Sequence of chain 1.YA:
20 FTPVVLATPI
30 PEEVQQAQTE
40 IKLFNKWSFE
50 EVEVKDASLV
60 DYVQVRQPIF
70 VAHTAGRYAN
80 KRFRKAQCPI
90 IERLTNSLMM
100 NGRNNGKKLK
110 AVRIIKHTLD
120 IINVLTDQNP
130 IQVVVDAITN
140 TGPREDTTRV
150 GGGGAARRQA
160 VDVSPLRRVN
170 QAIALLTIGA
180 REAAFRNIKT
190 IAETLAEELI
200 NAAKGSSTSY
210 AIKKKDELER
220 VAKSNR

Binding-site contacts:
Ligand atom OP1 contacts residue LEU137 of chain 1.HB at 4.5 Å.
Ligand atom C4' contacts residue GLY152 of chain 1.YA at 4.0 Å.
Ligand atom C5' contacts residue GLY152 of chain 1.YA at 3.5 Å.
Ligand atom N7 contacts residue GLY153 of chain 1.YA at 3.5 Å (h-bond).
Ligand atom O4' contacts residue GLY153 of chain 1.YA at 4.4 Å.
Ligand atom N7 contacts residue ALA154 of chain 1.YA at 4.3 Å.
Ligand atom C1' contacts residue GLY152 of chain 1.YA at 4.4 Å.
Ligand atom C8 contacts residue GLY153 of chain 1.YA at 3.4 Å.
Ligand atom N9 contacts residue GLY153 of chain 1.YA at 4.3 Å.
Ligand atom C8 contacts residue GLY152 of chain 1.YA at 3.5 Å.
Ligand atom N7 contacts residue GLY152 of chain 1.YA at 4.5 Å.
Ligand atom OP1 contacts residue GLY152 of chain 1.YA at 3.9 Å.
Ligand atom P contacts residue GLY152 of chain 1.YA at 3.7 Å.
Ligand atom O4' contacts residue GLY152 of chain 1.YA at 3.3 Å (h-bond).
Ligand atom N9 contacts residue GLY152 of chain 1.YA at 4.3 Å.
Ligand atom O5' contacts residue GLY152 of chain 1.YA at 2.9 Å (h-bond).

A protein and the small-molecule ligand that binds it are described below.
Small molecule (SMILES): Nc1nc(=O)c2ncn([C@@H]3O[C@H](CO[P](=O)(O)O[C@H]4[C@@H](O)[C@H](n5ccc(=O)[nH]c5=O)O[C@@H]4CO[P](=O)(O)O[C@H]4[C@@H](O)[C@H](n5cnc6c(N)ncnc65)O[C@@H]4CO[P](=O)(O)O[C@H]4[C@@H](O)[C@H](n5cnc6c(N)ncnc65)O[C@@H]4CO[P](=O)(O)O[C@H]4[C@@H](O)[C@H](n5cnc6c(N)ncnc65)O[C@@H]4CO[P](=O)(O)O[C@H]4[C@@H](O)[C@H](n5cnc6c(N)ncnc65)O[C@@H]4COP(=O)=O)[C@@H](O[P](=O)(O)OC[C@H]4O[C@@H](n5ccc(=O)[nH]c5=O)[C@H](O)[C@@H]4O[P](=O)(O)OC[C@H]4O[C@@H](n5cnc6c(N)ncnc65)[C@H](O)[C@@H]4O[P](=O)(O)OC[C@H]4O[C@@H](n5cnc6c(N)ncnc65)[C@H](O)[C@@H]4O)[C@H]3O)c2[nH]1

Sequence of chain 1.HB:
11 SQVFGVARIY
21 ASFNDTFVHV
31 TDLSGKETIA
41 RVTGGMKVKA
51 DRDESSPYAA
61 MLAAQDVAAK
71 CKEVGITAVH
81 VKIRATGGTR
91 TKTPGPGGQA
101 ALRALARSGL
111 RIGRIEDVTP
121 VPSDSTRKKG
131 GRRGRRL